A small-molecule ligand and the protein it binds are described below.
Small molecule (SMILES): CC(=O)N[C@@H]1[C@@H](O)[C@H](O)[C@@H](CO)O[C@H]1O

Sequence of chain 1.A:
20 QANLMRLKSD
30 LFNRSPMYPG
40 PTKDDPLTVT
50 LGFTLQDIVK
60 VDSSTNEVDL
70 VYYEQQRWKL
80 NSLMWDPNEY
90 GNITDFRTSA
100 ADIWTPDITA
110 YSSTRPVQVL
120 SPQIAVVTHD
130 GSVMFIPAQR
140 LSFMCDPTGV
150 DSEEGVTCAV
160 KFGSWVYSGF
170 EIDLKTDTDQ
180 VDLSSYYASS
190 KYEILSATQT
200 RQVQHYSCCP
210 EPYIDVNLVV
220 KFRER

Sequence of chain 1.B:
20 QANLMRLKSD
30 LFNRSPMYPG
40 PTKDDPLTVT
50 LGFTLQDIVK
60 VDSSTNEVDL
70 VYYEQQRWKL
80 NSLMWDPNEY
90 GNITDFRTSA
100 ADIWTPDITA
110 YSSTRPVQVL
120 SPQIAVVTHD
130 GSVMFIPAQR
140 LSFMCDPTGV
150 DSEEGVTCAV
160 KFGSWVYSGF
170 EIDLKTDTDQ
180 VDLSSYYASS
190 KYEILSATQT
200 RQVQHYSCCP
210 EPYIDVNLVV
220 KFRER

Binding-site contacts:
Ligand atom C8 contacts residue ASP43 of chain 1.A at 4.3 Å.
Ligand atom C8 contacts residue GLY90 of chain 1.B at 4.3 Å.
Ligand atom O5 contacts residue ASN91 of chain 1.B at 2.4 Å (h-bond).
Ligand atom C4 contacts residue ASN91 of chain 1.B at 4.1 Å.
Ligand atom C7 contacts residue GLY90 of chain 1.B at 4.2 Å.
Ligand atom O7 contacts residue GLY90 of chain 1.B at 4.1 Å.
Ligand atom C3 contacts residue ASN91 of chain 1.B at 3.8 Å.
Ligand atom C5 contacts residue ASN91 of chain 1.B at 3.7 Å.
Ligand atom C2 contacts residue ASN91 of chain 1.B at 2.4 Å.
Ligand atom N2 contacts residue ASN91 of chain 1.B at 2.9 Å (h-bond).
Ligand atom C1 contacts residue ASN91 of chain 1.B at 1.4 Å.
Ligand atom O5 contacts residue ASN87 of chain 1.B at 4.3 Å.
Ligand atom O7 contacts residue ASP43 of chain 1.A at 4.4 Å.
Ligand atom O7 contacts residue ASN91 of chain 1.B at 4.3 Å.
Ligand atom C7 contacts residue ASN91 of chain 1.B at 3.3 Å.
Ligand atom C8 contacts residue ASN91 of chain 1.B at 3.4 Å.